Sequence of chain 1.D:
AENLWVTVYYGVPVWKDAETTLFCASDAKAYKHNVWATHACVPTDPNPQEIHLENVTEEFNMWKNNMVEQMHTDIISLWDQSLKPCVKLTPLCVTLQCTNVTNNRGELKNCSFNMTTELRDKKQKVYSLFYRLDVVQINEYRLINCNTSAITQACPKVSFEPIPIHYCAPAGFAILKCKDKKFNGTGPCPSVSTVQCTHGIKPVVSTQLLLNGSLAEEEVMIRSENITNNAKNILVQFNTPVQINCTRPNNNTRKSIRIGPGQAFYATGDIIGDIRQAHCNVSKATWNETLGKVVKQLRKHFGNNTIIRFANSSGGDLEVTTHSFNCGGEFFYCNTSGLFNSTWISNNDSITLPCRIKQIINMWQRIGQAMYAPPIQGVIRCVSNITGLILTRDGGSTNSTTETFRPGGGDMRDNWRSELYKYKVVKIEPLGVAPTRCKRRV

A protein and the small-molecule ligand that binds it are described below.
Small molecule (SMILES): CC(=O)N[C@H]1[C@H](O[C@H]2[C@H](O)[C@@H](NC(C)=O)CO[C@@H]2CO)O[C@H](CO)[C@@H](O)[C@@H]1O

Binding-site contacts:
Ligand atom C8 contacts residue SER333 of chain 1.D at 3.1 Å.
Ligand atom O5 contacts residue NAG2 of chain 1.Q at 4.4 Å.
Ligand atom O7 contacts residue SER333 of chain 1.D at 4.1 Å.
Ligand atom O7 contacts residue ASN332 of chain 1.D at 2.9 Å (h-bond).
Ligand atom C8 contacts residue SER334 of chain 1.D at 3.8 Å.
Ligand atom O6 contacts residue NAG1 of chain 1.Q at 4.0 Å.
Ligand atom C8 contacts residue NAG2 of chain 1.Q at 4.3 Å.
Ligand atom C7 contacts residue ASN332 of chain 1.D at 3.1 Å.
Ligand atom O7 contacts residue SER357 of chain 1.D at 3.6 Å (h-bond).
Ligand atom C8 contacts residue ASN332 of chain 1.D at 4.3 Å.
Ligand atom C5 contacts residue NAG2 of chain 1.Q at 3.6 Å.
Ligand atom C6 contacts residue NAG2 of chain 1.Q at 3.8 Å.
Ligand atom O7 contacts residue NAG1 of chain 1.Q at 2.7 Å (h-bond).
Ligand atom O6 contacts residue NAG1 of chain 1.R at 3.3 Å.
Ligand atom O6 contacts residue NAG2 of chain 1.Q at 3.2 Å (h-bond).
Ligand atom C4 contacts residue ASN332 of chain 1.D at 4.2 Å.
Ligand atom C4 contacts residue NAG2 of chain 1.Q at 4.2 Å.
Ligand atom C1 contacts residue SER357 of chain 1.D at 4.0 Å.
Ligand atom C5 contacts residue ASN332 of chain 1.D at 3.7 Å.
Ligand atom C7 contacts residue NAG1 of chain 1.Q at 3.4 Å.
Ligand atom O7 contacts residue ASN355 of chain 1.D at 4.3 Å.
Ligand atom C3 contacts residue NAG2 of chain 1.Q at 4.3 Å.
Ligand atom N2 contacts residue NAG1 of chain 1.Q at 3.9 Å.
Ligand atom C6 contacts residue NAG1 of chain 1.R at 3.9 Å.
Ligand atom N2 contacts residue SER333 of chain 1.D at 3.5 Å (h-bond).
Ligand atom O5 contacts residue ASN332 of chain 1.D at 2.4 Å (h-bond).
Ligand atom C1 contacts residue SER333 of chain 1.D at 4.2 Å.
Ligand atom O5 contacts residue SER357 of chain 1.D at 4.1 Å.
Ligand atom C8 contacts residue NAG1 of chain 1.Q at 4.3 Å.
Ligand atom C2 contacts residue ASN332 of chain 1.D at 2.5 Å.
Ligand atom C7 contacts residue SER333 of chain 1.D at 3.4 Å.
Ligand atom C8 contacts residue THR341 of chain 1.D at 4.1 Å.
Ligand atom N2 contacts residue NAG2 of chain 1.Q at 3.8 Å.
Ligand atom C1 contacts residue ASN332 of chain 1.D at 1.4 Å.
Ligand atom C3 contacts residue ASN332 of chain 1.D at 3.8 Å.
Ligand atom O4 contacts residue NAG2 of chain 1.Q at 3.4 Å.
Ligand atom C2 contacts residue NAG1 of chain 1.Q at 4.0 Å.
Ligand atom C1 contacts residue NAG1 of chain 1.Q at 4.2 Å.
Ligand atom C4 contacts residue NAG1 of chain 1.Q at 4.3 Å.
Ligand atom N2 contacts residue ASN332 of chain 1.D at 2.9 Å (h-bond).